This small molecule binds to this protein.
Small molecule (SMILES): CN1CCN([C@@H]2CCCN(c3cnc(C(N)=O)c(Nc4ccc(C5CCNCC5)cc4)n3)C2)C1=O

Sequence of chain 1.A:
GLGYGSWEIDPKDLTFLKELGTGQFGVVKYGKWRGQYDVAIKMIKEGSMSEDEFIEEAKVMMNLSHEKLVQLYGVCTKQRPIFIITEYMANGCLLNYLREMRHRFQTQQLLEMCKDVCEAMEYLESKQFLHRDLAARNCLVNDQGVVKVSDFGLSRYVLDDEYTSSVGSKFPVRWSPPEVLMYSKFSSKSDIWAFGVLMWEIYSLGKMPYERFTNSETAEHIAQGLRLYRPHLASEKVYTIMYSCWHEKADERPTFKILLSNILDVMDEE

Binding-site contacts:
Ligand atom C16 contacts residue LEU140 of chain 1.A at 3.8 Å (hydrophobic).
Ligand atom C09 contacts residue GLY23 of chain 1.A at 3.7 Å.
Ligand atom C25 contacts residue GLY92 of chain 1.A at 3.7 Å.
Ligand atom C21 contacts residue LEU20 of chain 1.A at 3.7 Å (hydrophobic).
Ligand atom C24 contacts residue GLY92 of chain 1.A at 3.8 Å.
Ligand atom C23 contacts residue LEU20 of chain 1.A at 3.8 Å (hydrophobic).
Ligand atom C23 contacts residue GLY92 of chain 1.A at 3.7 Å.
Ligand atom N17 contacts residue MET89 of chain 1.A at 3.9 Å.
Ligand atom C04 contacts residue LEU20 of chain 1.A at 3.6 Å (hydrophobic).
Ligand atom N14 contacts residue LEU140 of chain 1.A at 3.7 Å.
Ligand atom N20 contacts residue MET89 of chain 1.A at 3.5 Å (h-bond).
Ligand atom O18 contacts residue ALA40 of chain 1.A at 3.8 Å.
Ligand atom C15 contacts residue LEU140 of chain 1.A at 3.8 Å (hydrophobic).
Ligand atom O35 contacts residue CYS93 of chain 1.A at 2.8 Å (h-bond).
Ligand atom N02 contacts residue ASN96 of chain 1.A at 3.5 Å (h-bond).
Ligand atom N17 contacts residue GLU87 of chain 1.A at 2.5 Å (salt-bridge).
Ligand atom C21 contacts residue MET89 of chain 1.A at 3.6 Å (hydrophobic).
Ligand atom C22 contacts residue GLY92 of chain 1.A at 3.6 Å.
Ligand atom C16 contacts residue ALA40 of chain 1.A at 3.5 Å (hydrophobic).
Ligand atom O18 contacts residue TYR88 of chain 1.A at 3.6 Å.
Ligand atom C12 contacts residue VAL28 of chain 1.A at 3.8 Å (hydrophobic).
Ligand atom C25 contacts residue ALA90 of chain 1.A at 3.5 Å (hydrophobic).
Ligand atom N17 contacts residue ALA40 of chain 1.A at 3.4 Å.
Ligand atom N14 contacts residue LYS42 of chain 1.A at 3.7 Å.
Ligand atom C26 contacts residue MET89 of chain 1.A at 3.1 Å (hydrophobic).
Ligand atom N17 contacts residue THR86 of chain 1.A at 3.4 Å (h-bond).
Ligand atom C13 contacts residue LYS42 of chain 1.A at 3.7 Å.
Ligand atom N20 contacts residue LEU20 of chain 1.A at 3.5 Å.
Ligand atom C21 contacts residue GLY92 of chain 1.A at 3.6 Å.
Ligand atom O35 contacts residue GLY92 of chain 1.A at 3.7 Å.
Ligand atom C26 contacts residue GLY92 of chain 1.A at 3.7 Å.
Ligand atom N17 contacts residue LEU140 of chain 1.A at 3.8 Å.
Ligand atom C16 contacts residue GLU87 of chain 1.A at 3.7 Å.
Ligand atom C01 contacts residue ASN96 of chain 1.A at 3.1 Å.
Ligand atom C13 contacts residue VAL28 of chain 1.A at 3.8 Å (hydrophobic).
Ligand atom C26 contacts residue LEU20 of chain 1.A at 3.8 Å (hydrophobic).
Ligand atom C16 contacts residue MET89 of chain 1.A at 3.7 Å (hydrophobic).
Ligand atom O18 contacts residue MET89 of chain 1.A at 2.9 Å (h-bond).
Ligand atom N10 contacts residue VAL28 of chain 1.A at 3.5 Å.
Ligand atom C07 contacts residue THR22 of chain 1.A at 3.8 Å.